The small molecule below binds the protein below.
Small molecule (SMILES): N=c1ccn([C@H]2C[C@H](O[P](=O)(O)OC[C@H]3O[C@@H](n4cnc5c(N)ncnc54)C[C@@H]3O[P](=O)(O)OC[C@H]3O[C@@H](n4cnc5c(N)ncnc54)C[C@@H]3O[P](=O)(O)OC[C@H]3O[C@@H](n4cnc5c(N)ncnc54)C[C@@H]3O)[C@@H](COP(=O)=O)O2)c(=O)[nH]1

Sequence of chain 33.A:
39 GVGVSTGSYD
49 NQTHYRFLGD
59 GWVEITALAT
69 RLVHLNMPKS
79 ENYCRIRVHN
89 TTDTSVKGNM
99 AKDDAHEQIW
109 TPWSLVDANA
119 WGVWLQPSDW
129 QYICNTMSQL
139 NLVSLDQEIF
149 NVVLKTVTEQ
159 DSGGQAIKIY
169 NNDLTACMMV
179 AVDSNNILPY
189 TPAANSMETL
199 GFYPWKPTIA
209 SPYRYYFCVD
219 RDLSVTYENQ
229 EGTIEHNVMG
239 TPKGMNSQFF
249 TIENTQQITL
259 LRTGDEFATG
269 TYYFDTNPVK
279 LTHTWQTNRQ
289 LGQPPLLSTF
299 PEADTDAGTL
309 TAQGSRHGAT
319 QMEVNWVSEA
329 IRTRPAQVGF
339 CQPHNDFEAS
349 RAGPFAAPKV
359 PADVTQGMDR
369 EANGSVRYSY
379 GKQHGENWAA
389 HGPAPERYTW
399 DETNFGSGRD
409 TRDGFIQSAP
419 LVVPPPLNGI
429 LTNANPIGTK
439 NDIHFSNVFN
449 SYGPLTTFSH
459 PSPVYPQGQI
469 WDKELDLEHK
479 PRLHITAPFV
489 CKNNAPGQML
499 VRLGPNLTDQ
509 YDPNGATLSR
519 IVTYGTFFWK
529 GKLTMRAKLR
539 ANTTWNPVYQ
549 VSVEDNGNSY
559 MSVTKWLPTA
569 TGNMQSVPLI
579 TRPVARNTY

Binding-site contacts:
Ligand atom P contacts residue ASN139 of chain 33.A at 3.7 Å.
Ligand atom C6 contacts residue TRP60 of chain 33.A at 3.4 Å (hydrophobic).
Ligand atom C1' contacts residue TRP60 of chain 33.A at 3.5 Å (hydrophobic).
Ligand atom C2' contacts residue GLN137 of chain 33.A at 2.9 Å.
Ligand atom OP1 contacts residue GLN137 of chain 33.A at 4.4 Å.
Ligand atom C8 contacts residue TRP60 of chain 33.A at 4.4 Å (hydrophobic).
Ligand atom O3' contacts residue GLN137 of chain 33.A at 2.0 Å (h-bond).
Ligand atom OP2 contacts residue PRO276 of chain 33.A at 3.9 Å.
Ligand atom OP2 contacts residue TRP60 of chain 33.A at 4.4 Å.
Ligand atom C4' contacts residue GLN137 of chain 33.A at 4.1 Å.
Ligand atom C4 contacts residue TRP60 of chain 33.A at 3.5 Å (hydrophobic).
Ligand atom OP2 contacts residue GLN137 of chain 33.A at 3.8 Å.
Ligand atom O3' contacts residue TRP60 of chain 33.A at 4.4 Å.
Ligand atom N6 contacts residue TRP60 of chain 33.A at 3.0 Å.
Ligand atom N9 contacts residue TRP60 of chain 33.A at 3.8 Å.
Ligand atom N6 contacts residue GLY57 of chain 33.A at 3.7 Å.
Ligand atom O5' contacts residue GLN137 of chain 33.A at 4.3 Å.
Ligand atom C2 contacts residue TRP60 of chain 33.A at 3.4 Å (hydrophobic).
Ligand atom O5' contacts residue TRP60 of chain 33.A at 3.8 Å.
Ligand atom C2' contacts residue TRP60 of chain 33.A at 4.1 Å (hydrophobic).
Ligand atom N6 contacts residue ASP58 of chain 33.A at 4.3 Å.
Ligand atom P contacts residue PRO276 of chain 33.A at 3.8 Å.
Ligand atom C5 contacts residue TRP60 of chain 33.A at 3.8 Å (hydrophobic).
Ligand atom OP1 contacts residue PRO276 of chain 33.A at 3.1 Å.
Ligand atom C4' contacts residue PRO276 of chain 33.A at 3.7 Å (hydrophobic).
Ligand atom C1' contacts residue GLN137 of chain 33.A at 4.0 Å.
Ligand atom C3' contacts residue PRO276 of chain 33.A at 3.2 Å (hydrophobic).
Ligand atom N7 contacts residue TRP60 of chain 33.A at 3.9 Å.
Ligand atom N3 contacts residue TRP60 of chain 33.A at 3.0 Å.
Ligand atom O3' contacts residue PRO276 of chain 33.A at 3.4 Å.
Ligand atom OP1 contacts residue ASN275 of chain 33.A at 4.5 Å.
Ligand atom O5' contacts residue PRO276 of chain 33.A at 2.8 Å.
Ligand atom OP1 contacts residue ASN139 of chain 33.A at 3.1 Å (h-bond).
Ligand atom OP2 contacts residue ASN139 of chain 33.A at 3.3 Å (h-bond).
Ligand atom O4' contacts residue TRP60 of chain 33.A at 4.2 Å.
Ligand atom OP2 contacts residue ARG534 of chain 33.A at 3.6 Å.
Ligand atom C3' contacts residue GLN137 of chain 33.A at 2.6 Å.
Ligand atom C5' contacts residue PRO276 of chain 33.A at 3.7 Å (hydrophobic).
Ligand atom N1 contacts residue TRP60 of chain 33.A at 3.5 Å.
Ligand atom P contacts residue GLN137 of chain 33.A at 3.5 Å.